Binding-site contacts:
Ligand atom C3 contacts residue TRP429 of chain 1.B at 3.9 Å (hydrophobic).
Ligand atom C4 contacts residue TRP429 of chain 1.B at 4.0 Å (hydrophobic).
Ligand atom C2 contacts residue HIS116 of chain 1.B at 3.9 Å.
Ligand atom O5 contacts residue TYR299 of chain 1.B at 3.0 Å (h-bond).
Ligand atom C1 contacts residue TYR299 of chain 1.B at 3.1 Å (hydrophobic).
Ligand atom C1 contacts residue GLU160 of chain 1.B at 3.3 Å.
Ligand atom O3 contacts residue TRP421 of chain 1.B at 3.8 Å.
Ligand atom O3 contacts residue TRP429 of chain 1.B at 2.8 Å (h-bond).
Ligand atom C2 contacts residue PHE117 of chain 1.B at 4.0 Å (hydrophobic).
Ligand atom O2 contacts residue ASN159 of chain 1.B at 2.9 Å (h-bond).
Ligand atom O1 contacts residue ASN297 of chain 1.B at 3.3 Å (h-bond).
Ligand atom C2 contacts residue GLU160 of chain 1.B at 3.1 Å.
Ligand atom O5 contacts residue GLU160 of chain 1.B at 3.8 Å.
Ligand atom O3P contacts residue LYS435 of chain 1.B at 2.8 Å (salt-bridge).
Ligand atom C3 contacts residue GLN19 of chain 1.B at 3.7 Å.
Ligand atom C5 contacts residue TYR299 of chain 1.B at 3.5 Å (hydrophobic).
Ligand atom O3 contacts residue HIS116 of chain 1.B at 3.0 Å (h-bond).
Ligand atom O1 contacts residue GLU160 of chain 1.B at 2.5 Å (salt-bridge).
Ligand atom O1P contacts residue SER428 of chain 1.B at 2.6 Å (h-bond).
Ligand atom O3P contacts residue SER428 of chain 1.B at 3.3 Å (h-bond).
Ligand atom O4 contacts residue TRP429 of chain 1.B at 3.0 Å.
Ligand atom O1 contacts residue TYR299 of chain 1.B at 3.4 Å (h-bond).
Ligand atom C3 contacts residue TRP421 of chain 1.B at 3.8 Å (hydrophobic).
Ligand atom O3P contacts residue TYR437 of chain 1.B at 3.0 Å (h-bond).
Ligand atom P contacts residue LYS435 of chain 1.B at 4.0 Å.
Ligand atom C6 contacts residue TRP347 of chain 1.B at 3.9 Å (hydrophobic).
Ligand atom P contacts residue SER428 of chain 1.B at 3.5 Å.
Ligand atom O2 contacts residue GLU160 of chain 1.B at 3.1 Å (salt-bridge).
Ligand atom O2 contacts residue HIS116 of chain 1.B at 3.0 Å (h-bond).
Ligand atom C5 contacts residue TRP421 of chain 1.B at 4.0 Å (hydrophobic).
Ligand atom P contacts residue TYR437 of chain 1.B at 3.8 Å.
Ligand atom O6 contacts residue TYR437 of chain 1.B at 3.2 Å (h-bond).
Ligand atom O3 contacts residue GLN19 of chain 1.B at 2.6 Å (h-bond).
Ligand atom O3P contacts residue ASN431 of chain 1.B at 3.8 Å.
Ligand atom O2P contacts residue SER428 of chain 1.B at 4.0 Å.
Ligand atom C3 contacts residue HIS116 of chain 1.B at 3.8 Å.
Ligand atom O2P contacts residue TRP347 of chain 1.B at 3.7 Å.
Ligand atom O2P contacts residue ASN431 of chain 1.B at 3.9 Å.
Ligand atom O6 contacts residue TRP347 of chain 1.B at 3.5 Å.
Ligand atom C4 contacts residue TRP421 of chain 1.B at 3.8 Å (hydrophobic).

Sequence of chain 1.B:
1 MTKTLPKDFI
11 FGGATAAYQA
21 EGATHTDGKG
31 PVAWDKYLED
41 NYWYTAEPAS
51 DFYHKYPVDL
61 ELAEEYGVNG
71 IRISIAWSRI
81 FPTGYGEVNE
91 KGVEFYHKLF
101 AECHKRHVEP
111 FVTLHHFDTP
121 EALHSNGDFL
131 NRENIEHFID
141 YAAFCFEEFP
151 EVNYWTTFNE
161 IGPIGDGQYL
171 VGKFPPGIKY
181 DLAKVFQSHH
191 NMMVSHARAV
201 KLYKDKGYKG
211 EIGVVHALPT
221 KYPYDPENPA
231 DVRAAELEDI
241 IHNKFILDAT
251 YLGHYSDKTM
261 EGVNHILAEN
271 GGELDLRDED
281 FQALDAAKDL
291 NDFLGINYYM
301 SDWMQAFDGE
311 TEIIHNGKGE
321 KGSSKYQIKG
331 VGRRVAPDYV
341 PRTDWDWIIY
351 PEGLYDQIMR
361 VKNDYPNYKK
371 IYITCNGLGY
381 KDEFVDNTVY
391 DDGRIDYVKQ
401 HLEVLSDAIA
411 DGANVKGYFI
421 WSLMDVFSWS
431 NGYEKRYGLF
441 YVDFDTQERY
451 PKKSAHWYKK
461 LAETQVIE

The small molecule below binds the protein below.
Small molecule (SMILES): O=P(O)(O)OC[C@H]1O[C@@H](O)[C@H](O)[C@@H](O)[C@H]1O